Sequence of chain 1.F:
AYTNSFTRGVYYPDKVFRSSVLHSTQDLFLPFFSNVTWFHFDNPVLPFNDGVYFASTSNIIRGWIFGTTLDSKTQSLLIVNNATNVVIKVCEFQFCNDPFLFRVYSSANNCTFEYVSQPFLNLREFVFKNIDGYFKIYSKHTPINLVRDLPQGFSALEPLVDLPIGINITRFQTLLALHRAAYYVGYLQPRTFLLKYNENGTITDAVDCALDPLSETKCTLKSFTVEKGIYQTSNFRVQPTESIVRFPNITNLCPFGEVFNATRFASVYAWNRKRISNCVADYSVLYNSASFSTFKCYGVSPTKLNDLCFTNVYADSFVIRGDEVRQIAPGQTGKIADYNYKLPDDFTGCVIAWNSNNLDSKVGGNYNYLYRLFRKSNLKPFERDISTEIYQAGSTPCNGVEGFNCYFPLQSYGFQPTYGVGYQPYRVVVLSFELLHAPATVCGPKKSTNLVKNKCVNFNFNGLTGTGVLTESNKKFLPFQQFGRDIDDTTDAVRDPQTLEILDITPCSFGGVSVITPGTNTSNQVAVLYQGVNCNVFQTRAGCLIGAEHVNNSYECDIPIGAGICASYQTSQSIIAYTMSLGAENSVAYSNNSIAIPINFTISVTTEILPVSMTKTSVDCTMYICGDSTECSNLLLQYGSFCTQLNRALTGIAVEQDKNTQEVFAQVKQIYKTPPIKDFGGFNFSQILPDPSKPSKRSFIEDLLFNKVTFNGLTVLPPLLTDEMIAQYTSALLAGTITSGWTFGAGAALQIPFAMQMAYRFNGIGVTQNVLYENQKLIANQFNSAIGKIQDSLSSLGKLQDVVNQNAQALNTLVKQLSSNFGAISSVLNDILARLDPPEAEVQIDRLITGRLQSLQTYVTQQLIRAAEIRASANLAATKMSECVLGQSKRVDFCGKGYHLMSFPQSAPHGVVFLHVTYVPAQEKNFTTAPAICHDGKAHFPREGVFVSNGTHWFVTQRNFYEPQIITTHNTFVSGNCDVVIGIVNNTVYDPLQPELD

A protein and the small-molecule ligand that binds it are described below.
Small molecule (SMILES): CC(=O)N[C@@H]1[C@@H](O)[C@H](O)[C@@H](CO)O[C@H]1O

Binding-site contacts:
Ligand atom O5 contacts residue ASN1162 of chain 1.F at 2.3 Å (h-bond).
Ligand atom C7 contacts residue ASN1162 of chain 1.F at 3.0 Å.
Ligand atom C2 contacts residue ASN1162 of chain 1.F at 2.5 Å.
Ligand atom C1 contacts residue ASN1162 of chain 1.F at 1.4 Å.
Ligand atom O7 contacts residue ASN1162 of chain 1.F at 4.0 Å.
Ligand atom N2 contacts residue ASN1162 of chain 1.F at 2.3 Å (h-bond).
Ligand atom C4 contacts residue ASN1162 of chain 1.F at 4.2 Å.
Ligand atom C3 contacts residue ASN1162 of chain 1.F at 3.8 Å.
Ligand atom C8 contacts residue ASN1162 of chain 1.F at 3.3 Å.
Ligand atom C5 contacts residue ASN1162 of chain 1.F at 3.6 Å.